Sequence of chain 1.H:
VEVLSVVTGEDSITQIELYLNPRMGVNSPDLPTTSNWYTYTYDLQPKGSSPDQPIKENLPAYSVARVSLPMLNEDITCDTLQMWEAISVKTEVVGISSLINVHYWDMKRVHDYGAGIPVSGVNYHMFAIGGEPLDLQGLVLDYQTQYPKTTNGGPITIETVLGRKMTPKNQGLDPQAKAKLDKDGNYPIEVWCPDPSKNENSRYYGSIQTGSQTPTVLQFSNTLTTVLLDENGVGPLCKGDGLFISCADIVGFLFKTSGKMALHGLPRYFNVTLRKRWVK

Binding-site contacts:
Ligand atom N5 contacts residue ASP51 of chain 1.H at 2.7 Å (salt-bridge).
Ligand atom C4 contacts residue LYS264 of chain 1.H at 3.7 Å.
Ligand atom O1A contacts residue SER266 of chain 1.H at 2.5 Å (h-bond).
Ligand atom O1B contacts residue SER266 of chain 1.H at 3.7 Å.
Ligand atom O1B contacts residue LYS268 of chain 1.H at 3.2 Å (salt-bridge).
Ligand atom C1 contacts residue LYS268 of chain 1.H at 4.1 Å.
Ligand atom O1A contacts residue ASP114 of chain 1.H at 4.5 Å.
Ligand atom C6 contacts residue ASP51 of chain 1.H at 3.7 Å.
Ligand atom C4 contacts residue SER266 of chain 1.H at 4.5 Å.
Ligand atom O4 contacts residue LYS264 of chain 1.H at 3.1 Å (salt-bridge).
Ligand atom N5 contacts residue LYS264 of chain 1.H at 3.6 Å.
Ligand atom O1A contacts residue LYS268 of chain 1.H at 3.7 Å.
Ligand atom C11 contacts residue LYS264 of chain 1.H at 4.0 Å.
Ligand atom C11 contacts residue TYR50 of chain 1.H at 3.7 Å (hydrophobic).
Ligand atom O4 contacts residue TRP45 of chain 1.H at 3.5 Å.
Ligand atom C10 contacts residue TRP45 of chain 1.H at 3.9 Å (hydrophobic).
Ligand atom C11 contacts residue ASP51 of chain 1.H at 3.5 Å.
Ligand atom C10 contacts residue LYS264 of chain 1.H at 4.0 Å.
Ligand atom C5 contacts residue LYS264 of chain 1.H at 4.3 Å.
Ligand atom C3 contacts residue ASP114 of chain 1.H at 4.0 Å.
Ligand atom O9 contacts residue LYS268 of chain 1.H at 3.5 Å (salt-bridge).
Ligand atom C4 contacts residue ASP51 of chain 1.H at 3.9 Å.
Ligand atom C1 contacts residue SER266 of chain 1.H at 3.5 Å.
Ligand atom C10 contacts residue ASP51 of chain 1.H at 3.6 Å.
Ligand atom C7 contacts residue ASP51 of chain 1.H at 4.3 Å.
Ligand atom O10 contacts residue TRP45 of chain 1.H at 3.4 Å (h-bond).
Ligand atom C5 contacts residue ASP51 of chain 1.H at 3.6 Å.
Ligand atom C11 contacts residue TRP45 of chain 1.H at 4.2 Å (hydrophobic).

This small molecule binds to this protein.
Small molecule (SMILES): CC(=O)N[C@H]1[C@H]([C@H](O)[C@H](O)CO)O[C@@](O[C@@H]2[C@@H](O)[C@H](O)O[C@H](CO)[C@@H]2O)(C(=O)O)C[C@@H]1O